Binding-site contacts:
Ligand atom P1 contacts residue TRP22 of chain 2.D at 4.0 Å.
Ligand atom O13 contacts residue LYS21 of chain 2.D at 4.0 Å.
Ligand atom O4 contacts residue LYS21 of chain 2.D at 4.4 Å.
Ligand atom O3 contacts residue GLU18 of chain 2.D at 3.5 Å (salt-bridge).
Ligand atom P1 contacts residue LYS21 of chain 2.D at 4.1 Å.
Ligand atom P5 contacts residue LYS21 of chain 2.D at 3.8 Å.
Ligand atom O2 contacts residue ARG149 of chain 2.D at 3.6 Å (salt-bridge).
Ligand atom O43 contacts residue LYS21 of chain 2.D at 3.9 Å.
Ligand atom C2 contacts residue LYS21 of chain 2.D at 3.9 Å.
Ligand atom O43 contacts residue GLU18 of chain 2.D at 3.6 Å.
Ligand atom O11 contacts residue GLU152 of chain 2.D at 3.9 Å.
Ligand atom C2 contacts residue ARG149 of chain 2.D at 3.7 Å.
Ligand atom O12 contacts residue ARG170 of chain 2.D at 3.4 Å (salt-bridge).
Ligand atom C3 contacts residue ARG149 of chain 2.D at 3.4 Å.
Ligand atom C3 contacts residue LYS21 of chain 2.D at 3.9 Å.
Ligand atom O53 contacts residue ARG170 of chain 2.D at 4.2 Å.
Ligand atom O12 contacts residue LYS21 of chain 2.D at 4.3 Å.
Ligand atom O2 contacts residue GLU18 of chain 2.D at 3.5 Å (salt-bridge).
Ligand atom O2 contacts residue LYS21 of chain 2.D at 3.1 Å (salt-bridge).
Ligand atom O13 contacts residue GLU152 of chain 2.D at 3.3 Å (salt-bridge).
Ligand atom O13 contacts residue TRP22 of chain 2.D at 3.3 Å.
Ligand atom O1 contacts residue LYS21 of chain 2.D at 3.6 Å (salt-bridge).
Ligand atom O51 contacts residue LYS21 of chain 2.D at 3.5 Å (salt-bridge).
Ligand atom C4 contacts residue LYS21 of chain 2.D at 3.6 Å.
Ligand atom O52 contacts residue LYS21 of chain 2.D at 2.9 Å (salt-bridge).
Ligand atom P1 contacts residue GLU152 of chain 2.D at 4.1 Å.
Ligand atom C1 contacts residue LYS21 of chain 2.D at 4.3 Å.
Ligand atom O3 contacts residue LYS21 of chain 2.D at 3.5 Å (salt-bridge).
Ligand atom O12 contacts residue TRP22 of chain 2.D at 3.6 Å.
Ligand atom O52 contacts residue ARG170 of chain 2.D at 3.7 Å.
Ligand atom O3 contacts residue ARG149 of chain 2.D at 3.1 Å (salt-bridge).

Sequence of chain 2.D:
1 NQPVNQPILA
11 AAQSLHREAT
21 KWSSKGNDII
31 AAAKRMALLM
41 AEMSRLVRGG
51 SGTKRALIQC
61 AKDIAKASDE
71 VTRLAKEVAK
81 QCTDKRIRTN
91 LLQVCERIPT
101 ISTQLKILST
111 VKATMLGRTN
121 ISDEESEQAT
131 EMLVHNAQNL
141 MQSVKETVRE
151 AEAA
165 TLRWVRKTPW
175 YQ

The small molecule below binds the protein below.
Small molecule (SMILES): CCCCCCCC(=O)OC[C@H](COP(=O)(O)O[C@@H]1[C@H](O)[C@H](O)[C@@H](OP(=O)(O)O)[C@H](OP(=O)(O)O)[C@H]1O)OC(=O)CCCCCCC